Binding-site contacts:
Ligand atom C2 contacts residue GLU59 of chain 1.B at 3.1 Å.
Ligand atom O2 contacts residue ASN35 of chain 1.B at 3.2 Å (h-bond).
Ligand atom C3 contacts residue SER62 of chain 1.B at 3.5 Å.
Ligand atom C5 contacts residue ASN231 of chain 1.B at 4.3 Å.
Ligand atom O6 contacts residue GLN399 of chain 1.B at 2.7 Å (h-bond).
Ligand atom O6 contacts residue TYR234 of chain 1.B at 4.1 Å.
Ligand atom C6 contacts residue GLN399 of chain 1.B at 3.3 Å.
Ligand atom C4 contacts residue TYR58 of chain 1.B at 4.3 Å (hydrophobic).
Ligand atom O3 contacts residue TRP235 of chain 1.B at 3.5 Å (h-bond).
Ligand atom C2 contacts residue LYS265 of chain 1.B at 3.6 Å.
Ligand atom C1 contacts residue GLN399 of chain 1.B at 3.9 Å.
Ligand atom O2 contacts residue GLN40 of chain 1.B at 2.8 Å (h-bond).
Ligand atom C5 contacts residue TYR234 of chain 1.B at 3.8 Å (hydrophobic).
Ligand atom C6 contacts residue ASN231 of chain 1.B at 3.9 Å.
Ligand atom O1 contacts residue PHE395 of chain 1.B at 3.6 Å.
Ligand atom C4 contacts residue ASN231 of chain 1.B at 3.4 Å.
Ligand atom O6 contacts residue ALA230 of chain 1.B at 4.0 Å.
Ligand atom O3 contacts residue SER62 of chain 1.B at 2.6 Å (h-bond).
Ligand atom O4 contacts residue ASN231 of chain 1.B at 2.8 Å (h-bond).
Ligand atom O2 contacts residue LYS265 of chain 1.B at 2.8 Å (salt-bridge).
Ligand atom O2 contacts residue GLU59 of chain 1.B at 2.9 Å (salt-bridge).
Ligand atom O3 contacts residue GLU59 of chain 1.B at 3.1 Å (salt-bridge).
Ligand atom C6 contacts residue ALA230 of chain 1.B at 3.7 Å (hydrophobic).
Ligand atom C3 contacts residue GLU59 of chain 1.B at 3.7 Å.
Ligand atom C4 contacts residue TRP235 of chain 1.B at 3.8 Å (hydrophobic).
Ligand atom O3 contacts residue TYR58 of chain 1.B at 3.3 Å (h-bond).
Ligand atom C4 contacts residue SER62 of chain 1.B at 3.3 Å.
Ligand atom C6 contacts residue TYR58 of chain 1.B at 4.2 Å (hydrophobic).
Ligand atom C2 contacts residue GLN40 of chain 1.B at 3.7 Å.
Ligand atom C5 contacts residue GLN399 of chain 1.B at 3.9 Å.
Ligand atom O4 contacts residue SER62 of chain 1.B at 3.0 Å (h-bond).
Ligand atom O5 contacts residue GLN399 of chain 1.B at 3.0 Å (h-bond).
Ligand atom C3 contacts residue TYR58 of chain 1.B at 4.3 Å (hydrophobic).
Ligand atom O1 contacts residue GLN399 of chain 1.B at 3.6 Å.
Ligand atom O1 contacts residue GLN40 of chain 1.B at 3.1 Å (h-bond).
Ligand atom O4 contacts residue TYR58 of chain 1.B at 3.2 Å (h-bond).
Ligand atom C3 contacts residue LYS265 of chain 1.B at 3.5 Å.
Ligand atom C1 contacts residue GLN40 of chain 1.B at 3.9 Å.
Ligand atom C3 contacts residue TRP235 of chain 1.B at 3.6 Å (hydrophobic).
Ligand atom O3 contacts residue LYS265 of chain 1.B at 2.8 Å (salt-bridge).

The protein below binds the small molecule below.
Small molecule (SMILES): OC[C@H]1O[C@@H](O)[C@H](O)[C@@H](O)[C@H]1O

Sequence of chain 1.B:
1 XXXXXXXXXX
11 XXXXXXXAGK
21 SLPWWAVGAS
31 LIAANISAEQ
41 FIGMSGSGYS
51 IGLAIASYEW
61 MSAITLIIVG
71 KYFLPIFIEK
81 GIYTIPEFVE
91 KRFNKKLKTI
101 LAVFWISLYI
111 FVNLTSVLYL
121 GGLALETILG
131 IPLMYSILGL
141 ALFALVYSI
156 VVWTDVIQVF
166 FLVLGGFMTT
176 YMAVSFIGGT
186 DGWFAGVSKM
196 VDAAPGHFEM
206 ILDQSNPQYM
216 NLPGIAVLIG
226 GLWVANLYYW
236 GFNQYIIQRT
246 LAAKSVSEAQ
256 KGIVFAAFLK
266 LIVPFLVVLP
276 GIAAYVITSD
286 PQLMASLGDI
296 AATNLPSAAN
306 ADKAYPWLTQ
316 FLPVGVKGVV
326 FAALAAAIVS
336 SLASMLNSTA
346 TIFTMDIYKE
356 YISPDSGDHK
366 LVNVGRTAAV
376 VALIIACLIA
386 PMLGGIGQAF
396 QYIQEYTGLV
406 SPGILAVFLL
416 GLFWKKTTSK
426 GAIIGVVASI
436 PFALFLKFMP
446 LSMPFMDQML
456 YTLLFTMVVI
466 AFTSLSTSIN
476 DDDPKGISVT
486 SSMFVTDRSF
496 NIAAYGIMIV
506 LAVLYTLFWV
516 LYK